Sequence of chain 1.B:
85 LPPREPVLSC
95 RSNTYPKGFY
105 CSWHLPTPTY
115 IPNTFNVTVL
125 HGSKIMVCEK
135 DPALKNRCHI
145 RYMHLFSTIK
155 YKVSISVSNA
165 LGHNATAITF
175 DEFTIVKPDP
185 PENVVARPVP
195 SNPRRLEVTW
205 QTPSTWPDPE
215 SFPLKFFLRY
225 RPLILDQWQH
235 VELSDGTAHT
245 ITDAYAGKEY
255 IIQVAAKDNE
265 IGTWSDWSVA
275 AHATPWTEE

This small molecule binds to this protein.
Small molecule (SMILES): CC(=O)N[C@@H]1[C@@H](O)[C@H](O)[C@@H](CO)O[C@H]1O

Binding-site contacts:
Ligand atom C2 contacts residue ASN120 of chain 1.B at 2.5 Å.
Ligand atom C4 contacts residue ASN120 of chain 1.B at 4.2 Å.
Ligand atom C5 contacts residue ASN120 of chain 1.B at 3.7 Å.
Ligand atom C7 contacts residue ASN120 of chain 1.B at 3.5 Å.
Ligand atom C3 contacts residue ASN120 of chain 1.B at 3.8 Å.
Ligand atom O5 contacts residue ASN120 of chain 1.B at 2.4 Å (h-bond).
Ligand atom O7 contacts residue ASN120 of chain 1.B at 3.8 Å.
Ligand atom O7 contacts residue SER160 of chain 1.B at 3.3 Å.
Ligand atom C7 contacts residue SER160 of chain 1.B at 4.4 Å.
Ligand atom N2 contacts residue ASN120 of chain 1.B at 2.9 Å (h-bond).
Ligand atom C8 contacts residue THR122 of chain 1.B at 3.9 Å.
Ligand atom C1 contacts residue ASN120 of chain 1.B at 1.4 Å.